The protein below binds the small molecule below.
Small molecule (SMILES): CC(=O)N[C@H]1[C@H](O[C@H]2[C@H](O)[C@@H](NC(C)=O)CO[C@@H]2CO)O[C@H](CO)[C@@H](O)[C@@H]1O

Binding-site contacts:
Ligand atom C4 contacts residue ASN199 of chain 1.E at 4.2 Å.
Ligand atom C8 contacts residue SER240 of chain 1.E at 4.0 Å.
Ligand atom O5 contacts residue ASN199 of chain 1.E at 2.2 Å (h-bond).
Ligand atom C8 contacts residue PHE242 of chain 1.E at 4.1 Å (hydrophobic).
Ligand atom C1 contacts residue THR201 of chain 1.E at 3.3 Å.
Ligand atom C8 contacts residue THR201 of chain 1.E at 4.2 Å.
Ligand atom C8 contacts residue SER239 of chain 1.E at 3.6 Å.
Ligand atom C7 contacts residue ASN199 of chain 1.E at 3.7 Å.
Ligand atom C7 contacts residue THR201 of chain 1.E at 4.3 Å.
Ligand atom O5 contacts residue THR201 of chain 1.E at 3.8 Å.
Ligand atom C5 contacts residue ASN199 of chain 1.E at 3.5 Å.
Ligand atom C2 contacts residue ASN199 of chain 1.E at 2.6 Å.
Ligand atom C3 contacts residue ASN199 of chain 1.E at 3.8 Å.
Ligand atom N2 contacts residue THR201 of chain 1.E at 3.4 Å.
Ligand atom N2 contacts residue ASN199 of chain 1.E at 3.1 Å (h-bond).
Ligand atom C2 contacts residue THR201 of chain 1.E at 4.1 Å.
Ligand atom C5 contacts residue THR201 of chain 1.E at 4.0 Å.
Ligand atom C8 contacts residue ASN199 of chain 1.E at 3.9 Å.
Ligand atom C1 contacts residue ASN199 of chain 1.E at 1.5 Å.

Sequence of chain 1.E:
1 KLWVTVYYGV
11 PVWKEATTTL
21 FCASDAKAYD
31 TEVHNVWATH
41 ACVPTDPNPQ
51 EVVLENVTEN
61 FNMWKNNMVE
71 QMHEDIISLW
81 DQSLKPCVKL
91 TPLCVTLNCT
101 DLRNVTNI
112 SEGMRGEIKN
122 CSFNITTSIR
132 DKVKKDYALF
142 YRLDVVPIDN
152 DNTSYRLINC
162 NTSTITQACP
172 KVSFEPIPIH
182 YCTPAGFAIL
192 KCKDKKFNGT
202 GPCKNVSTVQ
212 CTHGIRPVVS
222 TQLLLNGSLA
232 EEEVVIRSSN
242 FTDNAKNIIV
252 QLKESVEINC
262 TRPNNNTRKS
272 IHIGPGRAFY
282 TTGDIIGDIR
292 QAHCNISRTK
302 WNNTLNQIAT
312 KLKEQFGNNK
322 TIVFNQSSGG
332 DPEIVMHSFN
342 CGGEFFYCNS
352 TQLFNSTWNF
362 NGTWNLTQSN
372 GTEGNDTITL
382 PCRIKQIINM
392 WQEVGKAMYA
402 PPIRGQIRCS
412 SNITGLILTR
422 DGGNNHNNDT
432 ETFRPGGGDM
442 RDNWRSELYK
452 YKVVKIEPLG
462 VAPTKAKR